Sequence of chain 1.C:
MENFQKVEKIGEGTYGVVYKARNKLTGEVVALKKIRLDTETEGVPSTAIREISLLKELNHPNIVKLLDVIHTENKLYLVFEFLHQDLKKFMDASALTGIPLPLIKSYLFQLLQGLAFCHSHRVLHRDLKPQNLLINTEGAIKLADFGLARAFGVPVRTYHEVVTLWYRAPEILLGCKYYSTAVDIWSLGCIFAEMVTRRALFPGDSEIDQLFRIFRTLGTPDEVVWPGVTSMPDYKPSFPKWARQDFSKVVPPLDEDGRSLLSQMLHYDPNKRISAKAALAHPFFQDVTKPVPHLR

The protein below binds the small molecule below.
Small molecule (SMILES): [H]/N=C1\NC(=O)/C(=C/c2ccc(-c3ccc(S(N)(=O)=O)c(C(F)(F)F)c3)o2)S1

Binding-site contacts:
Ligand atom C3 contacts residue LEU134 of chain 1.C at 4.0 Å (hydrophobic).
Ligand atom C14 contacts residue LEU83 of chain 1.C at 3.3 Å (hydrophobic).
Ligand atom C8 contacts residue LYS33 of chain 1.C at 3.6 Å.
Ligand atom C3 contacts residue ALA31 of chain 1.C at 3.9 Å (hydrophobic).
Ligand atom F26 contacts residue GLN85 of chain 1.C at 3.4 Å.
Ligand atom C18 contacts residue LEU134 of chain 1.C at 3.4 Å (hydrophobic).
Ligand atom O1 contacts residue ASP145 of chain 1.C at 3.9 Å.
Ligand atom C2 contacts residue GLU81 of chain 1.C at 3.6 Å.
Ligand atom C9 contacts residue ASP145 of chain 1.C at 3.8 Å.
Ligand atom F26 contacts residue HIS84 of chain 1.C at 2.4 Å.
Ligand atom F27 contacts residue LEU83 of chain 1.C at 3.3 Å.
Ligand atom F27 contacts residue HIS84 of chain 1.C at 2.7 Å.
Ligand atom C13 contacts residue LEU134 of chain 1.C at 3.8 Å (hydrophobic).
Ligand atom O1 contacts residue LYS33 of chain 1.C at 3.9 Å.
Ligand atom O1 contacts residue PHE80 of chain 1.C at 3.3 Å.
Ligand atom N2 contacts residue LYS33 of chain 1.C at 3.1 Å.
Ligand atom C1 contacts residue LEU134 of chain 1.C at 3.4 Å (hydrophobic).
Ligand atom C2 contacts residue ALA31 of chain 1.C at 3.2 Å (hydrophobic).
Ligand atom O4 contacts residue LYS89 of chain 1.C at 3.8 Å.
Ligand atom C1 contacts residue ALA31 of chain 1.C at 3.8 Å (hydrophobic).
Ligand atom C14 contacts residue ILE10 of chain 1.C at 3.5 Å (hydrophobic).
Ligand atom N3 contacts residue GLY13 of chain 1.C at 3.5 Å.
Ligand atom C17 contacts residue ASP86 of chain 1.C at 3.4 Å.
Ligand atom C2 contacts residue LEU134 of chain 1.C at 3.7 Å (hydrophobic).
Ligand atom S2 contacts residue ASP86 of chain 1.C at 3.7 Å.
Ligand atom O2 contacts residue LEU134 of chain 1.C at 3.5 Å.
Ligand atom C3 contacts residue LEU83 of chain 1.C at 3.6 Å (hydrophobic).
Ligand atom F25 contacts residue ILE10 of chain 1.C at 3.4 Å.
Ligand atom N3 contacts residue ASP145 of chain 1.C at 3.0 Å (salt-bridge).
Ligand atom F27 contacts residue PHE82 of chain 1.C at 3.0 Å.
Ligand atom C24 contacts residue HIS84 of chain 1.C at 3.0 Å.
Ligand atom N6 contacts residue ASP86 of chain 1.C at 3.0 Å (salt-bridge).
Ligand atom O4 contacts residue GLN85 of chain 1.C at 3.1 Å.
Ligand atom C15 contacts residue HIS84 of chain 1.C at 3.9 Å.
Ligand atom O4 contacts residue ASP86 of chain 1.C at 3.1 Å (salt-bridge).
Ligand atom C4 contacts residue LEU134 of chain 1.C at 3.8 Å (hydrophobic).
Ligand atom C9 contacts residue LYS33 of chain 1.C at 3.6 Å.
Ligand atom N3 contacts residue LYS33 of chain 1.C at 3.9 Å.
Ligand atom N2 contacts residue ASP145 of chain 1.C at 3.6 Å (salt-bridge).
Ligand atom C6 contacts residue LEU134 of chain 1.C at 3.8 Å (hydrophobic).